This protein binds this small molecule.
Small molecule (SMILES): CSCC[C@H](N)C(=O)O

Binding-site contacts:
Ligand atom N contacts residue GLY75 of chain 1.A at 2.8 Å (h-bond).
Ligand atom N contacts residue GLU76 of chain 1.A at 2.9 Å (salt-bridge).
Ligand atom C contacts residue ASN104 of chain 1.A at 4.3 Å.
Ligand atom CA contacts residue SF41 of chain 1.E at 3.3 Å.
Ligand atom OXT contacts residue THR103 of chain 1.A at 3.6 Å.
Ligand atom OXT contacts residue SER126 of chain 1.A at 2.5 Å (h-bond).
Ligand atom CG contacts residue 5AD1 of chain 1.H at 4.3 Å.
Ligand atom CG contacts residue GLY75 of chain 1.A at 3.2 Å.
Ligand atom CE contacts residue CYS31 of chain 1.A at 4.1 Å (hydrophobic).
Ligand atom C contacts residue SF41 of chain 1.E at 2.7 Å.
Ligand atom CB contacts residue THR73 of chain 1.A at 3.5 Å.
Ligand atom CB contacts residue SF41 of chain 1.E at 4.1 Å.
Ligand atom O contacts residue ASN104 of chain 1.A at 4.3 Å.
Ligand atom CA contacts residue GLY75 of chain 1.A at 3.6 Å.
Ligand atom C contacts residue SER126 of chain 1.A at 3.5 Å.
Ligand atom CA contacts residue GLU76 of chain 1.A at 3.5 Å.
Ligand atom SD contacts residue 5AD1 of chain 1.H at 2.7 Å.
Ligand atom CA contacts residue ASN104 of chain 1.A at 4.1 Å.
Ligand atom N contacts residue ASN104 of chain 1.A at 4.3 Å.
Ligand atom N contacts residue PRO77 of chain 1.A at 4.2 Å.
Ligand atom O contacts residue SF41 of chain 1.E at 1.8 Å.
Ligand atom N contacts residue SF41 of chain 1.E at 2.8 Å.
Ligand atom CG contacts residue GLY74 of chain 1.A at 4.0 Å.
Ligand atom OXT contacts residue 5AD1 of chain 1.H at 3.6 Å (h-bond).
Ligand atom CB contacts residue PRO77 of chain 1.A at 4.3 Å (hydrophobic).
Ligand atom CA contacts residue THR102 of chain 1.A at 3.8 Å.
Ligand atom CB contacts residue THR102 of chain 1.A at 3.5 Å.
Ligand atom CG contacts residue SF41 of chain 1.E at 3.9 Å.
Ligand atom OXT contacts residue ASN104 of chain 1.A at 3.9 Å.
Ligand atom CE contacts residue 5AD1 of chain 1.H at 3.3 Å.
Ligand atom O contacts residue SER126 of chain 1.A at 4.0 Å.
Ligand atom CG contacts residue THR73 of chain 1.A at 3.2 Å.
Ligand atom CE contacts residue SF41 of chain 1.E at 4.0 Å.
Ligand atom OXT contacts residue THR102 of chain 1.A at 3.6 Å.
Ligand atom C contacts residue 5AD1 of chain 1.H at 4.0 Å.
Ligand atom OXT contacts residue SF41 of chain 1.E at 4.1 Å.
Ligand atom O contacts residue 5AD1 of chain 1.H at 4.1 Å.
Ligand atom CB contacts residue GLY75 of chain 1.A at 3.3 Å.
Ligand atom CA contacts residue THR103 of chain 1.A at 3.9 Å.
Ligand atom SD contacts residue SF41 of chain 1.E at 3.5 Å.

Sequence of chain 1.A:
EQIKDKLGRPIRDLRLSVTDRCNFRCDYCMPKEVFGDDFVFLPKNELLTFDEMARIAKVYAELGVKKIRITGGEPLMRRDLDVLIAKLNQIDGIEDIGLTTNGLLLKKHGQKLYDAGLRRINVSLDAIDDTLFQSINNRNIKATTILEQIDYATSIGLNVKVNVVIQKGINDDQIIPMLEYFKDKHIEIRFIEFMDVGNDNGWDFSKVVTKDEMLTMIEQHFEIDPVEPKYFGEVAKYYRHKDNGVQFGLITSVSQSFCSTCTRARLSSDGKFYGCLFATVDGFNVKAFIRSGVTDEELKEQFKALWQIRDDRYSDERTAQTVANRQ